The protein below binds the small molecule below.
Small molecule (SMILES): CC(=O)N[C@H]1[C@H](O[C@H]2[C@H](O)[C@@H](NC(C)=O)CO[C@@H]2CO)O[C@H](CO)[C@@H](O)[C@@H]1O

Sequence of chain 4.K:
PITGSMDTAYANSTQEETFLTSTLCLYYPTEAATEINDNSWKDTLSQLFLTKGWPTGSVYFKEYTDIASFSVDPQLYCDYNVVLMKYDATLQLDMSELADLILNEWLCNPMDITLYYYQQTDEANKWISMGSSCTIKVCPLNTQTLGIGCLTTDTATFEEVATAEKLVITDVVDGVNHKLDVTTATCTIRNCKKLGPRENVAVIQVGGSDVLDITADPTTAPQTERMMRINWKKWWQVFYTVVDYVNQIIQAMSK

Binding-site contacts:
Ligand atom C7 contacts residue ASN12 of chain 4.K at 3.9 Å.
Ligand atom O7 contacts residue ASN12 of chain 4.K at 3.6 Å.
Ligand atom C1 contacts residue ASN12 of chain 4.K at 2.2 Å.
Ligand atom C5 contacts residue ASN12 of chain 4.K at 4.2 Å.
Ligand atom O5 contacts residue ASN12 of chain 4.K at 2.8 Å (h-bond).
Ligand atom C2 contacts residue ASN12 of chain 4.K at 3.3 Å.
Ligand atom N2 contacts residue ASN12 of chain 4.K at 3.8 Å.